This protein binds this small molecule.
Small molecule (SMILES): CO[C@@]1(NC(=O)CSCC#N)C(=O)N2C(C(=O)O)=C(CSc3nnnn3C)CS[C@@H]21

Binding-site contacts:
Ligand atom C1 contacts residue SER118 of chain 2.A at 3.6 Å.
Ligand atom C11 contacts residue SO41 of chain 2.C at 3.1 Å.
Ligand atom N7 contacts residue LYS34 of chain 2.A at 3.5 Å (salt-bridge).
Ligand atom S2 contacts residue ARG143 of chain 2.A at 3.7 Å.
Ligand atom N5 contacts residue TYR70 of chain 2.A at 3.6 Å.
Ligand atom O1 contacts residue TYR70 of chain 2.A at 3.7 Å.
Ligand atom O5 contacts residue PRO33 of chain 2.A at 3.4 Å.
Ligand atom O1 contacts residue ARG51 of chain 2.A at 3.6 Å (salt-bridge).
Ligand atom S2 contacts residue PRO33 of chain 2.A at 3.7 Å.
Ligand atom O4 contacts residue CYS31 of chain 2.A at 3.4 Å (h-bond).
Ligand atom C8 contacts residue TYR70 of chain 2.A at 3.7 Å (hydrophobic).
Ligand atom N2 contacts residue CYS31 of chain 2.A at 3.5 Å.
Ligand atom N2 contacts residue ASN82 of chain 2.A at 3.5 Å (h-bond).
Ligand atom C1 contacts residue ILE117 of chain 2.A at 3.2 Å (hydrophobic).
Ligand atom N3 contacts residue MET83 of chain 2.A at 2.8 Å (h-bond).
Ligand atom C9 contacts residue ARG143 of chain 2.A at 3.7 Å.
Ligand atom N2 contacts residue MET83 of chain 2.A at 3.6 Å (h-bond).
Ligand atom O4 contacts residue ASN82 of chain 2.A at 3.1 Å (h-bond).
Ligand atom O5 contacts residue TYR32 of chain 2.A at 3.8 Å.
Ligand atom O4 contacts residue GLY81 of chain 2.A at 3.3 Å.
Ligand atom N2 contacts residue TYR30 of chain 2.A at 3.7 Å.
Ligand atom C5 contacts residue PRO33 of chain 2.A at 3.7 Å (hydrophobic).
Ligand atom O5 contacts residue ARG51 of chain 2.A at 2.8 Å (salt-bridge).
Ligand atom C2 contacts residue GLY81 of chain 2.A at 3.8 Å.
Ligand atom C15 contacts residue ARG51 of chain 2.A at 3.4 Å.
Ligand atom S1 contacts residue SER118 of chain 2.A at 3.0 Å (h-bond).
Ligand atom C3 contacts residue TYR30 of chain 2.A at 3.3 Å (hydrophobic).
Ligand atom C3 contacts residue CYS31 of chain 2.A at 3.7 Å (hydrophobic).
Ligand atom N7 contacts residue PRO33 of chain 2.A at 3.5 Å (h-bond).
Ligand atom C15 contacts residue CYS31 of chain 2.A at 3.7 Å (hydrophobic).
Ligand atom C10 contacts residue ARG143 of chain 2.A at 3.7 Å.
Ligand atom N1 contacts residue LEU80 of chain 2.A at 3.5 Å (h-bond).
Ligand atom O2 contacts residue ARG143 of chain 2.A at 2.9 Å (salt-bridge).
Ligand atom O4 contacts residue ARG51 of chain 2.A at 3.0 Å (salt-bridge).
Ligand atom C6 contacts residue TYR70 of chain 2.A at 3.5 Å (hydrophobic).
Ligand atom N4 contacts residue MET83 of chain 2.A at 3.2 Å.
Ligand atom N3 contacts residue ASN82 of chain 2.A at 3.6 Å.
Ligand atom O3 contacts residue TYR70 of chain 2.A at 3.3 Å.
Ligand atom O4 contacts residue TYR70 of chain 2.A at 3.6 Å.
Ligand atom C1 contacts residue LEU80 of chain 2.A at 3.2 Å (hydrophobic).

Sequence of chain 2.A:
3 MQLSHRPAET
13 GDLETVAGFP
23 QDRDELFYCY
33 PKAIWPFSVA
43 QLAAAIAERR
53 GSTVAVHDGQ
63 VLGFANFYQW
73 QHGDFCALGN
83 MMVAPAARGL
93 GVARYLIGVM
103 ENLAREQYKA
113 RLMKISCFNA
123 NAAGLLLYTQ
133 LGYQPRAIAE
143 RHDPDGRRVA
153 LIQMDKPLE